Sequence of chain 1.A:
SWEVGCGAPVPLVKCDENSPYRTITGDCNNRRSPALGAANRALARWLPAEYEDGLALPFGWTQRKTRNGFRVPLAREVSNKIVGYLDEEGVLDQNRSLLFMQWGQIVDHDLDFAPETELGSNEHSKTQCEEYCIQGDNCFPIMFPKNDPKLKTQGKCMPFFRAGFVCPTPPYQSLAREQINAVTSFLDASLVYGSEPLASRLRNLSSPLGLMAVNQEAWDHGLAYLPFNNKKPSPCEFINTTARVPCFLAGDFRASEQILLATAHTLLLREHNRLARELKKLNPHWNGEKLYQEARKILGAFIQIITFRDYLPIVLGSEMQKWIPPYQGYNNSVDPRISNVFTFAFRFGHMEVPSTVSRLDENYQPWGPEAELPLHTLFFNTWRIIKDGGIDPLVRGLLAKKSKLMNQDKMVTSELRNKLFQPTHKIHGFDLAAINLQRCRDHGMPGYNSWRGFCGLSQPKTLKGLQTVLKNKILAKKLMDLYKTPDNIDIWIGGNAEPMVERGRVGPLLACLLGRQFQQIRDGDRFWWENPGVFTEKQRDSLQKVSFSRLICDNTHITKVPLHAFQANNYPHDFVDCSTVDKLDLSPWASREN

The small molecule below binds the protein below.
Small molecule (SMILES): C/C=C/c1ccc(O)c(OC)c1

Binding-site contacts:
Ligand atom O4 contacts residue ARG255 of chain 1.A at 3.9 Å.
Ligand atom O3 contacts residue PHE113 of chain 1.A at 4.5 Å.
Ligand atom C7 contacts residue PHE254 of chain 1.A at 3.8 Å (hydrophobic).
Ligand atom C6 contacts residue GLU258 of chain 1.A at 3.4 Å.
Ligand atom C5 contacts residue ARG255 of chain 1.A at 3.3 Å.
Ligand atom C6 contacts residue ARG255 of chain 1.A at 3.4 Å.
Ligand atom C1 contacts residue ARG255 of chain 1.A at 3.8 Å.
Ligand atom C3 contacts residue HEM1 of chain 1.D at 3.8 Å.
Ligand atom O3 contacts residue HEM1 of chain 1.D at 2.9 Å.
Ligand atom O4 contacts residue HEM1 of chain 1.D at 3.2 Å (h-bond).
Ligand atom C4 contacts residue GLU258 of chain 1.A at 4.2 Å.
Ligand atom C9 contacts residue HEM1 of chain 1.D at 3.4 Å.
Ligand atom C8 contacts residue SCN1 of chain 1.T at 3.5 Å.
Ligand atom O4 contacts residue HIS109 of chain 1.A at 3.6 Å.
Ligand atom C6 contacts residue PHE381 of chain 1.A at 4.1 Å (hydrophobic).
Ligand atom C9 contacts residue ARG255 of chain 1.A at 3.5 Å.
Ligand atom C7 contacts residue PRO424 of chain 1.A at 4.4 Å (hydrophobic).
Ligand atom C5 contacts residue GLU258 of chain 1.A at 3.2 Å.
Ligand atom C3 contacts residue ARG255 of chain 1.A at 3.8 Å.
Ligand atom C1 contacts residue PHE381 of chain 1.A at 4.2 Å (hydrophobic).
Ligand atom C4 contacts residue HEM1 of chain 1.D at 3.9 Å.
Ligand atom C2 contacts residue ARG255 of chain 1.A at 3.8 Å.
Ligand atom O3 contacts residue ARG255 of chain 1.A at 4.1 Å.
Ligand atom O4 contacts residue GLN105 of chain 1.A at 4.5 Å.
Ligand atom C9 contacts residue PHE113 of chain 1.A at 3.4 Å (hydrophobic).
Ligand atom C8 contacts residue ARG255 of chain 1.A at 4.1 Å.
Ligand atom C8 contacts residue PHE381 of chain 1.A at 3.5 Å (hydrophobic).
Ligand atom C4 contacts residue ARG255 of chain 1.A at 3.6 Å.
Ligand atom C7 contacts residue PHE381 of chain 1.A at 3.8 Å (hydrophobic).
Ligand atom C8 contacts residue PHE254 of chain 1.A at 3.3 Å (hydrophobic).